Binding-site contacts:
Ligand atom N5 contacts residue SER291 of chain 3.A at 3.2 Å (h-bond).
Ligand atom C11 contacts residue SER291 of chain 3.A at 3.8 Å.
Ligand atom C7 contacts residue TRP321 of chain 3.A at 4.0 Å (hydrophobic).
Ligand atom C4 contacts residue SER291 of chain 3.A at 4.2 Å.
Ligand atom C11 contacts residue ASP320 of chain 3.A at 3.7 Å.
Ligand atom O10 contacts residue THR319 of chain 3.A at 3.9 Å.
Ligand atom O8 contacts residue SER289 of chain 3.A at 3.0 Å (h-bond).
Ligand atom C10 contacts residue ASN318 of chain 3.A at 3.5 Å.
Ligand atom C6 contacts residue SER289 of chain 3.A at 3.9 Å.
Ligand atom C3 contacts residue ASN318 of chain 3.A at 3.8 Å.
Ligand atom O1A contacts residue SER286 of chain 3.A at 3.4 Å (h-bond).
Ligand atom C4 contacts residue ASN318 of chain 3.A at 3.1 Å.
Ligand atom C8 contacts residue SER289 of chain 3.A at 3.6 Å.
Ligand atom C11 contacts residue ASN318 of chain 3.A at 3.8 Å.
Ligand atom C5 contacts residue ASN318 of chain 3.A at 3.7 Å.
Ligand atom C5 contacts residue SER291 of chain 3.A at 3.9 Å.
Ligand atom C7 contacts residue SER291 of chain 3.A at 4.3 Å.
Ligand atom C7 contacts residue SER289 of chain 3.A at 3.8 Å.
Ligand atom O8 contacts residue ALA288 of chain 3.A at 4.3 Å.
Ligand atom N5 contacts residue TRP321 of chain 3.A at 4.1 Å.
Ligand atom C10 contacts residue SER291 of chain 3.A at 4.1 Å.
Ligand atom C1 contacts residue SER286 of chain 3.A at 3.4 Å.
Ligand atom O9 contacts residue LYS352 of chain 3.A at 3.5 Å (salt-bridge).
Ligand atom O10 contacts residue ASN318 of chain 3.A at 4.2 Å.
Ligand atom O7 contacts residue TRP321 of chain 3.A at 4.2 Å.
Ligand atom C10 contacts residue TRP321 of chain 3.A at 3.8 Å (hydrophobic).
Ligand atom O1B contacts residue ALA288 of chain 3.A at 4.0 Å.
Ligand atom C6 contacts residue SER291 of chain 3.A at 3.7 Å.
Ligand atom O1A contacts residue ASN318 of chain 3.A at 3.2 Å (h-bond).
Ligand atom O1B contacts residue SER289 of chain 3.A at 3.9 Å.
Ligand atom C9 contacts residue SER289 of chain 3.A at 3.6 Å.
Ligand atom O1B contacts residue SER286 of chain 3.A at 2.7 Å (h-bond).
Ligand atom N5 contacts residue ASN318 of chain 3.A at 3.1 Å (h-bond).
Ligand atom C11 contacts residue TRP321 of chain 3.A at 3.5 Å (hydrophobic).
Ligand atom C11 contacts residue THR319 of chain 3.A at 3.5 Å.
Ligand atom O8 contacts residue SER286 of chain 3.A at 4.1 Å.
Ligand atom C10 contacts residue THR319 of chain 3.A at 4.0 Å.
Ligand atom O9 contacts residue TRP321 of chain 3.A at 4.1 Å.
Ligand atom C9 contacts residue LYS352 of chain 3.A at 3.2 Å.
Ligand atom C1 contacts residue ASN318 of chain 3.A at 4.1 Å.

This small molecule binds to this protein.
Small molecule (SMILES): CC(=O)N[C@@H]1C[C@@H](F)[C@](F)(C(=O)O)O[C@H]1[C@H](O)[C@H](O)CO

Sequence of chain 3.A:
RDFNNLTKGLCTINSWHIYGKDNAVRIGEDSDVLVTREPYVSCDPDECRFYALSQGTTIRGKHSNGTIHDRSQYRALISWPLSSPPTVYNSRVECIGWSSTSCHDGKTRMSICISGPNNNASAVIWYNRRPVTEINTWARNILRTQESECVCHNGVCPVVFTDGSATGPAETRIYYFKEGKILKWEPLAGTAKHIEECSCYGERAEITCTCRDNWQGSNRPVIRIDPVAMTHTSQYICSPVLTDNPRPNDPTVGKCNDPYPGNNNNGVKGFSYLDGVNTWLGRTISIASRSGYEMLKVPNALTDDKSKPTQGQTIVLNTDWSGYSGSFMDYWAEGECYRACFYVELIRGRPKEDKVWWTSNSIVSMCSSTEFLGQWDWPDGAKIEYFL